Binding-site contacts:
Ligand atom N2 contacts residue PHE374 of chain 2.A at 4.5 Å.
Ligand atom C7 contacts residue LEU369 of chain 2.A at 3.2 Å (hydrophobic).
Ligand atom C8 contacts residue PHE374 of chain 2.A at 4.2 Å (hydrophobic).
Ligand atom C6 contacts residue GLN359 of chain 2.A at 4.2 Å.
Ligand atom O7 contacts residue ASN353 of chain 2.A at 3.5 Å (h-bond).
Ligand atom O6 contacts residue GLN359 of chain 2.A at 3.4 Å (h-bond).
Ligand atom C8 contacts residue LEU369 of chain 2.A at 3.2 Å (hydrophobic).
Ligand atom N2 contacts residue LEU369 of chain 2.A at 2.3 Å (h-bond).
Ligand atom C8 contacts residue ASP370 of chain 2.A at 3.9 Å.
Ligand atom C4 contacts residue ASN353 of chain 2.A at 4.0 Å.
Ligand atom N2 contacts residue ASN353 of chain 2.A at 2.7 Å (h-bond).
Ligand atom C3 contacts residue ASN353 of chain 2.A at 3.5 Å.
Ligand atom O7 contacts residue LEU369 of chain 2.A at 4.4 Å.
Ligand atom O3 contacts residue LEU369 of chain 2.A at 3.8 Å.
Ligand atom O5 contacts residue GLN359 of chain 2.A at 3.5 Å (h-bond).
Ligand atom C8 contacts residue ASN353 of chain 2.A at 4.4 Å.
Ligand atom N2 contacts residue ASP370 of chain 2.A at 4.4 Å.
Ligand atom C3 contacts residue LEU369 of chain 2.A at 3.3 Å (hydrophobic).
Ligand atom C5 contacts residue GLN359 of chain 2.A at 3.8 Å.
Ligand atom C5 contacts residue LEU369 of chain 2.A at 4.1 Å (hydrophobic).
Ligand atom C5 contacts residue ASN353 of chain 2.A at 3.4 Å.
Ligand atom C8 contacts residue LYS371 of chain 2.A at 3.8 Å.
Ligand atom C1 contacts residue GLN359 of chain 2.A at 4.0 Å.
Ligand atom O5 contacts residue ASN353 of chain 2.A at 2.2 Å (h-bond).
Ligand atom C2 contacts residue LEU369 of chain 2.A at 3.3 Å (hydrophobic).
Ligand atom C1 contacts residue ASN353 of chain 2.A at 1.1 Å.
Ligand atom C7 contacts residue ASN353 of chain 2.A at 3.3 Å.
Ligand atom C2 contacts residue ASN353 of chain 2.A at 2.3 Å.
Ligand atom C1 contacts residue LEU369 of chain 2.A at 3.8 Å (hydrophobic).

Sequence of chain 2.A:
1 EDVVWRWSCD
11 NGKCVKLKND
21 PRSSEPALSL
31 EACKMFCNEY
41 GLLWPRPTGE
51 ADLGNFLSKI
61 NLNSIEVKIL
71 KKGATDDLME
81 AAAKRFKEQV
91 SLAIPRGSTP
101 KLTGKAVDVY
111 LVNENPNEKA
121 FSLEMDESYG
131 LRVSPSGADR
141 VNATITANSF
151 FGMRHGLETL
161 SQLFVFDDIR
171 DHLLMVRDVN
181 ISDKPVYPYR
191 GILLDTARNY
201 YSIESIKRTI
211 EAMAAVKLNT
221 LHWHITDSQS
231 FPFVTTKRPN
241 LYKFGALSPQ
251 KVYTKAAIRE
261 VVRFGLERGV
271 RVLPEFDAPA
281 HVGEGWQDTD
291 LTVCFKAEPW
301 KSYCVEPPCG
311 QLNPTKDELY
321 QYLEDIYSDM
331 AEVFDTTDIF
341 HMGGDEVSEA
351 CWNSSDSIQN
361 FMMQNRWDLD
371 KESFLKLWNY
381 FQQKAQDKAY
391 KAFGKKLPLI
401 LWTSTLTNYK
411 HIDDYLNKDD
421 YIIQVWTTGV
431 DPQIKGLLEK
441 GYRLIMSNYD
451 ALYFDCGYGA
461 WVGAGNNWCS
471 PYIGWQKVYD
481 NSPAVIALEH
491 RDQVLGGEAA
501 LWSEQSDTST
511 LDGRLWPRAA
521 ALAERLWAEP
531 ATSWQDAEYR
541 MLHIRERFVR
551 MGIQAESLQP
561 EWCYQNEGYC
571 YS

The protein below binds the small molecule below.
Small molecule (SMILES): CC(=O)N[C@@H]1[C@@H](O)[C@H](O)[C@@H](CO)O[C@H]1O